A small-molecule ligand and the protein it binds are described below.
Small molecule (SMILES): CC(=O)N[C@H]1[C@H](O[C@H]2[C@H](O)[C@@H](NC(C)=O)CO[C@@H]2CO)O[C@H](CO)[C@@H](O)[C@@H]1O

Sequence of chain 1.Q:
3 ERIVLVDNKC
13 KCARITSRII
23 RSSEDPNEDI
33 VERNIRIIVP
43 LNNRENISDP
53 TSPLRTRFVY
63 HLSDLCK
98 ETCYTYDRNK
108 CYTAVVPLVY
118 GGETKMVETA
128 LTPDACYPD

Binding-site contacts:
Ligand atom C4 contacts residue ASN48 of chain 1.Q at 4.2 Å.
Ligand atom C8 contacts residue ASP51 of chain 1.Q at 3.3 Å.
Ligand atom C1 contacts residue ASN48 of chain 1.Q at 1.4 Å.
Ligand atom C2 contacts residue ASN48 of chain 1.Q at 2.5 Å.
Ligand atom C3 contacts residue ASN48 of chain 1.Q at 3.8 Å.
Ligand atom N2 contacts residue ASP51 of chain 1.Q at 4.1 Å.
Ligand atom C7 contacts residue ASN48 of chain 1.Q at 4.0 Å.
Ligand atom N2 contacts residue ASN48 of chain 1.Q at 2.9 Å (h-bond).
Ligand atom C7 contacts residue ASP51 of chain 1.Q at 3.6 Å.
Ligand atom O6 contacts residue SER50 of chain 1.Q at 3.7 Å.
Ligand atom O7 contacts residue SER50 of chain 1.Q at 4.4 Å.
Ligand atom C6 contacts residue SER50 of chain 1.Q at 3.3 Å.
Ligand atom C5 contacts residue ASN48 of chain 1.Q at 3.7 Å.
Ligand atom O5 contacts residue ASN48 of chain 1.Q at 2.4 Å (h-bond).
Ligand atom O7 contacts residue ASP51 of chain 1.Q at 3.8 Å.